Binding-site contacts:
Ligand atom O3' contacts residue GLN1078 of chain 1.A at 3.5 Å (h-bond).
Ligand atom O3' contacts residue ASN1082 of chain 1.A at 3.1 Å (h-bond).
Ligand atom O1G contacts residue ARG1020 of chain 1.B at 2.7 Å (salt-bridge).
Ligand atom O2' contacts residue PRO448 of chain 1.A at 3.9 Å.
Ligand atom O1A contacts residue A6 of chain 1.N at 2.7 Å (h-bond).
Ligand atom C5 contacts residue LEU1081 of chain 1.A at 3.9 Å (hydrophobic).
Ligand atom O1A contacts residue MG1 of chain 1.S at 3.7 Å.
Ligand atom C2' contacts residue LEU1081 of chain 1.A at 4.0 Å (hydrophobic).
Ligand atom C6 contacts residue A6 of chain 1.N at 3.3 Å.
Ligand atom C1' contacts residue ARG446 of chain 1.A at 3.2 Å.
Ligand atom N3 contacts residue LEU1081 of chain 1.A at 4.0 Å.
Ligand atom O1A contacts residue LYS987 of chain 1.B at 4.0 Å.
Ligand atom O3G contacts residue ARG766 of chain 1.B at 3.1 Å (salt-bridge).
Ligand atom C5 contacts residue A6 of chain 1.N at 3.6 Å.
Ligand atom C2 contacts residue PRO448 of chain 1.A at 4.0 Å (hydrophobic).
Ligand atom O3G contacts residue ARG1020 of chain 1.B at 2.8 Å (salt-bridge).
Ligand atom C2' contacts residue ASN479 of chain 1.A at 3.9 Å.
Ligand atom O4' contacts residue ARG446 of chain 1.A at 3.0 Å (salt-bridge).
Ligand atom PA contacts residue A6 of chain 1.N at 3.9 Å.
Ligand atom N6 contacts residue A6 of chain 1.N at 3.3 Å (h-bond).
Ligand atom N3 contacts residue A6 of chain 1.N at 3.7 Å.
Ligand atom O1A contacts residue ASP483 of chain 1.A at 3.6 Å.
Ligand atom C2 contacts residue A6 of chain 1.N at 3.6 Å.
Ligand atom PG contacts residue ARG766 of chain 1.B at 3.8 Å.
Ligand atom O2' contacts residue ARG446 of chain 1.A at 3.3 Å (salt-bridge).
Ligand atom O2A contacts residue GLU529 of chain 1.B at 3.7 Å.
Ligand atom C4' contacts residue ARG446 of chain 1.A at 3.8 Å.
Ligand atom PG contacts residue ARG1020 of chain 1.B at 3.4 Å.
Ligand atom N7 contacts residue A6 of chain 1.N at 3.8 Å.
Ligand atom O5' contacts residue A6 of chain 1.N at 3.9 Å.
Ligand atom O2' contacts residue ASN479 of chain 1.A at 3.0 Å (h-bond).
Ligand atom C3' contacts residue ASN479 of chain 1.A at 3.8 Å.
Ligand atom N1 contacts residue A6 of chain 1.N at 3.6 Å.
Ligand atom O3' contacts residue ASN479 of chain 1.A at 3.2 Å (h-bond).
Ligand atom O2G contacts residue ARG766 of chain 1.B at 3.6 Å (salt-bridge).
Ligand atom C4 contacts residue LEU1081 of chain 1.A at 4.0 Å (hydrophobic).
Ligand atom O4' contacts residue A6 of chain 1.N at 3.4 Å.
Ligand atom C2' contacts residue ARG446 of chain 1.A at 3.7 Å.
Ligand atom N3 contacts residue PRO448 of chain 1.A at 3.5 Å.
Ligand atom C4 contacts residue A6 of chain 1.N at 3.8 Å.

Sequence of chain 1.B:
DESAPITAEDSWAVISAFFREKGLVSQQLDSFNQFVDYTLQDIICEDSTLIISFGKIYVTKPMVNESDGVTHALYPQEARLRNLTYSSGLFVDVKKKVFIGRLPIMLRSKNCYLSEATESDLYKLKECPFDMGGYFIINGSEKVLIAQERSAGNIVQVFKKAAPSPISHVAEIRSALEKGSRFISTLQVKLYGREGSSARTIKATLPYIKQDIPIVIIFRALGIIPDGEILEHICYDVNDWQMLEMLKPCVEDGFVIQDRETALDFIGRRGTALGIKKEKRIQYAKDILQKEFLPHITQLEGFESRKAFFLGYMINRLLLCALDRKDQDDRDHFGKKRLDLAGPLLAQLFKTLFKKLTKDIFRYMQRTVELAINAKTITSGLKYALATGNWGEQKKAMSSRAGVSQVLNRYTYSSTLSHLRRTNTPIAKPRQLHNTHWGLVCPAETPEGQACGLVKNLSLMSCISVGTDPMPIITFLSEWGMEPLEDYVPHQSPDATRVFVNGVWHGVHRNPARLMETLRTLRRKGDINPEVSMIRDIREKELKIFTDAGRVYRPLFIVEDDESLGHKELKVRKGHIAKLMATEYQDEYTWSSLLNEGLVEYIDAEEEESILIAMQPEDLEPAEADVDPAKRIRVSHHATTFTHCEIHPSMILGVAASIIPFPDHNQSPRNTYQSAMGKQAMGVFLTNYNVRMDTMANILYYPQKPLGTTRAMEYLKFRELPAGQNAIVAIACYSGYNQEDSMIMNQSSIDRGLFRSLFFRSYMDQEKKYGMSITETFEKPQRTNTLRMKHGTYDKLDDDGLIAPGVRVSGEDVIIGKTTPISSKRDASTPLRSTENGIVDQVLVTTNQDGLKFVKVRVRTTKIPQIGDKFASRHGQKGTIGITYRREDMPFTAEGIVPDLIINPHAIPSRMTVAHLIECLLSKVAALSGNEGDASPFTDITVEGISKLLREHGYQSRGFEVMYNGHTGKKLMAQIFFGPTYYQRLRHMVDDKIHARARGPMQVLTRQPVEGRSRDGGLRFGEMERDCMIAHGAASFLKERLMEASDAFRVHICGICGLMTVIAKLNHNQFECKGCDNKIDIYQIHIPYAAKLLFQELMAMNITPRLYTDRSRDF

A protein and the small-molecule ligand that binds it are described below.
Small molecule (SMILES): Nc1ncnc2c1ncn2[C@@H]1O[C@H](CO[P](=O)(O)C[P](=O)(O)OP(=O)(O)O)[C@@H](O)[C@H]1O

Sequence of chain 1.A:
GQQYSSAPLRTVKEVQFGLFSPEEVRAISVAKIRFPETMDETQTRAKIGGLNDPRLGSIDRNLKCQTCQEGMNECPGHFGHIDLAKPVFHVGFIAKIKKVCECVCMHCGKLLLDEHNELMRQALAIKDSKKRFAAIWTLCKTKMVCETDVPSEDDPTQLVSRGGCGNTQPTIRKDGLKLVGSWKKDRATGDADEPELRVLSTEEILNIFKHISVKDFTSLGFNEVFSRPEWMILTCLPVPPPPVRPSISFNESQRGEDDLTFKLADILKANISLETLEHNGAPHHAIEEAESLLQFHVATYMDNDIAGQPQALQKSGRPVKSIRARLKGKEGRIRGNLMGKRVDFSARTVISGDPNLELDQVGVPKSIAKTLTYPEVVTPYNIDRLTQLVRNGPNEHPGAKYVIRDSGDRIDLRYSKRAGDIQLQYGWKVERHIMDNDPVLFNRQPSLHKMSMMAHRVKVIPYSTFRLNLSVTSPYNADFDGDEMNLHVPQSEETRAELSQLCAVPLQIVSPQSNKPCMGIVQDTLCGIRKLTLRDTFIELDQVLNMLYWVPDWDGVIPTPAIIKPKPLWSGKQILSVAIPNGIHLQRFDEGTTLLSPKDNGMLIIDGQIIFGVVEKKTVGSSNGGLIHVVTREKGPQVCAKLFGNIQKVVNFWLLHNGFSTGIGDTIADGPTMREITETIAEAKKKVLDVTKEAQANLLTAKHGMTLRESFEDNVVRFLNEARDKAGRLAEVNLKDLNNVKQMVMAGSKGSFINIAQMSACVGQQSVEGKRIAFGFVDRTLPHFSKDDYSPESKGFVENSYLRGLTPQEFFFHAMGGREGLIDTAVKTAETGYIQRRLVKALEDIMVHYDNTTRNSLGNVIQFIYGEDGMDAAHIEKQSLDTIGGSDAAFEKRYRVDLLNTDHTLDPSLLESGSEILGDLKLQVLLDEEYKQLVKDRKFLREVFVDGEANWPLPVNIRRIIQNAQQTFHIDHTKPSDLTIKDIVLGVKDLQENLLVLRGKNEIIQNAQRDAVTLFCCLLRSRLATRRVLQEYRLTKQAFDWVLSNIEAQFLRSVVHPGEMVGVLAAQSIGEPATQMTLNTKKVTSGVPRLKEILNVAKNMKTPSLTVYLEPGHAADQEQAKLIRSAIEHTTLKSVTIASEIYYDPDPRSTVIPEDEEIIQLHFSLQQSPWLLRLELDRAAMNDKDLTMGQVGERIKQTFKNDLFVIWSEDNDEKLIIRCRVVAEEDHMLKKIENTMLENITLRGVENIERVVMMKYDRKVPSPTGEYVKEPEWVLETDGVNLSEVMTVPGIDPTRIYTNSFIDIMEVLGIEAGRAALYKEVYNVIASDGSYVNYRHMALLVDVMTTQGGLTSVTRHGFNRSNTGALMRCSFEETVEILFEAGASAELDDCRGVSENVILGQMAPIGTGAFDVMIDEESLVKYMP